This small molecule binds to this protein.
Small molecule (SMILES): CC(=O)N[C@@H]1[C@@H](O)[C@H](O)[C@@H](CO)O[C@H]1O

Sequence of chain 19.G:
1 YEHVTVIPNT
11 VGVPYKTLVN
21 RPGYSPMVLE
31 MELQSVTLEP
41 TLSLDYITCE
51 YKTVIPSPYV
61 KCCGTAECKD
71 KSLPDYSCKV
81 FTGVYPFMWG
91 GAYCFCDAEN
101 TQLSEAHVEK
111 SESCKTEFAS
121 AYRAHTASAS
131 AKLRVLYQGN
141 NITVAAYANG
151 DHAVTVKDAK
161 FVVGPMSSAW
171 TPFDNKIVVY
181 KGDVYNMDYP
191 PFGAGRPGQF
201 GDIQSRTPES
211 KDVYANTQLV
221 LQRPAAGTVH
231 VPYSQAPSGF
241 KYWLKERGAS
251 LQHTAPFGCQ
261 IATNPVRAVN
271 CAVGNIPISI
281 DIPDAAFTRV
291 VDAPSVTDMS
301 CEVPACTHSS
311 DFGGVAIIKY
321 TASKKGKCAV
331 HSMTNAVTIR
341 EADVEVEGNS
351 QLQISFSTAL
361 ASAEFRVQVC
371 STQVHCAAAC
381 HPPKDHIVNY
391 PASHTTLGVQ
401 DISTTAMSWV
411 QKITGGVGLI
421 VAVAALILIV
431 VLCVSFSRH

Binding-site contacts:
Ligand atom C6 contacts residue THR116 of chain 19.G at 3.8 Å.
Ligand atom C5 contacts residue THR116 of chain 19.G at 4.5 Å.
Ligand atom C4 contacts residue ASN259 of chain 19.H at 4.2 Å.
Ligand atom O6 contacts residue LYS115 of chain 19.G at 4.2 Å.
Ligand atom O5 contacts residue THR116 of chain 19.G at 3.9 Å.
Ligand atom O7 contacts residue ASN259 of chain 19.H at 2.9 Å (h-bond).
Ligand atom C5 contacts residue ASN259 of chain 19.H at 3.6 Å.
Ligand atom C1 contacts residue ASN259 of chain 19.H at 1.4 Å.
Ligand atom N2 contacts residue ASN259 of chain 19.H at 2.9 Å (h-bond).
Ligand atom O7 contacts residue LYS181 of chain 19.G at 4.2 Å.
Ligand atom O5 contacts residue ASN259 of chain 19.H at 2.3 Å (h-bond).
Ligand atom C2 contacts residue ASN259 of chain 19.H at 2.4 Å.
Ligand atom C8 contacts residue ASN259 of chain 19.H at 4.4 Å.
Ligand atom C6 contacts residue LYS115 of chain 19.G at 4.1 Å.
Ligand atom C3 contacts residue ASN259 of chain 19.H at 3.8 Å.
Ligand atom C7 contacts residue ASN259 of chain 19.H at 3.1 Å.
Ligand atom O6 contacts residue THR116 of chain 19.G at 3.3 Å.

Sequence of chain 19.H:
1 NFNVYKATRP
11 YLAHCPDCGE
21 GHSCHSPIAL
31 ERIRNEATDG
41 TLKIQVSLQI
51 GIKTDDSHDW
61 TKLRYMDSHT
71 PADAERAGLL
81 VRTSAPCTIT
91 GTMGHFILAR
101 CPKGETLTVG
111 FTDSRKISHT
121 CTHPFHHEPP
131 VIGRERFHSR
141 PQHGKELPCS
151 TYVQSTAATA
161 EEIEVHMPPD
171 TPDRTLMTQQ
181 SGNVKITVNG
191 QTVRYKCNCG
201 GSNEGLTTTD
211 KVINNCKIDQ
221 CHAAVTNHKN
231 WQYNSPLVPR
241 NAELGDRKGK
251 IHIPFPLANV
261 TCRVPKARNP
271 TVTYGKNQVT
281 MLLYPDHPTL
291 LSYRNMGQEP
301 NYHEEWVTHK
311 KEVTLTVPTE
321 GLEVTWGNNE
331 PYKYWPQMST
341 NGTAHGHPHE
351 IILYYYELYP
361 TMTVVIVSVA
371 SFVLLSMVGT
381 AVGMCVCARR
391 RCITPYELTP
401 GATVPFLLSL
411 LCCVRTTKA